Sequence of chain 1.A:
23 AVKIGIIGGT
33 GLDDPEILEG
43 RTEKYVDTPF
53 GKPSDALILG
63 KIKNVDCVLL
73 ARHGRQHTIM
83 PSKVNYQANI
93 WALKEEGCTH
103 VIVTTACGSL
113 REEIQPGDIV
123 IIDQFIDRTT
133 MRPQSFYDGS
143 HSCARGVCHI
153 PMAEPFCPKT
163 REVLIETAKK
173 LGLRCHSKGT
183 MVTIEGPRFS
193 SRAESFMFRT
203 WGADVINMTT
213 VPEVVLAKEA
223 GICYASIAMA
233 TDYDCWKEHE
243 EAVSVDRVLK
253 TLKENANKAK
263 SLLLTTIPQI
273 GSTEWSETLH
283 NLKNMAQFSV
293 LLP

Sequence of chain 2.A:
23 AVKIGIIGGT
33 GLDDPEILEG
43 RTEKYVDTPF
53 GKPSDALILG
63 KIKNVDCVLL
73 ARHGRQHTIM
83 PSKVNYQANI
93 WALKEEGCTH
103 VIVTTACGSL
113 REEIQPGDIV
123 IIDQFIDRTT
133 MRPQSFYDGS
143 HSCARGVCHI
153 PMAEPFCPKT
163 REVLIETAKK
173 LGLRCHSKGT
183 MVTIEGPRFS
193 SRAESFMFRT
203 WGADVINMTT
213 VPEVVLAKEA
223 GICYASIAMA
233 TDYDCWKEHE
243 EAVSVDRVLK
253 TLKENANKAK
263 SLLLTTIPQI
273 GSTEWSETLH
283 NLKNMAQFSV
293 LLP

This small molecule binds to this protein.
Small molecule (SMILES): CSC[C@H]1O[C@@H](n2ccc3c(N)ncnc32)[C@H](O)[C@@H]1O

Binding-site contacts:
Ligand atom C3' contacts residue PO41 of chain 1.B at 3.3 Å.
Ligand atom C5' contacts residue HIS151 of chain 2.A at 3.7 Å.
Ligand atom C2' contacts residue MET210 of chain 1.A at 3.7 Å (hydrophobic).
Ligand atom N6 contacts residue GLY110 of chain 1.A at 3.5 Å.
Ligand atom O3' contacts residue PO41 of chain 1.B at 2.6 Å (h-bond).
Ligand atom N3 contacts residue MET210 of chain 1.A at 3.6 Å.
Ligand atom O3' contacts residue PRO83 of chain 1.A at 3.5 Å.
Ligand atom O2' contacts residue ASN209 of chain 1.A at 3.6 Å.
Ligand atom C5 contacts residue GLY110 of chain 1.A at 3.6 Å.
Ligand atom CS contacts residue LEU293 of chain 2.A at 3.8 Å (hydrophobic).
Ligand atom C6 contacts residue ILE208 of chain 1.A at 3.8 Å (hydrophobic).
Ligand atom C7 contacts residue ASP234 of chain 1.A at 3.2 Å.
Ligand atom O2' contacts residue PO41 of chain 1.B at 3.1 Å (h-bond).
Ligand atom C8 contacts residue CYS109 of chain 1.A at 3.8 Å (hydrophobic).
Ligand atom C8 contacts residue ALA108 of chain 1.A at 3.6 Å (hydrophobic).
Ligand atom N6 contacts residue ASP236 of chain 1.A at 3.0 Å (salt-bridge).
Ligand atom C5 contacts residue PHE191 of chain 1.A at 3.8 Å (hydrophobic).
Ligand atom S5' contacts residue VAL250 of chain 1.A at 3.8 Å.
Ligand atom C2 contacts residue ILE208 of chain 1.A at 3.8 Å (hydrophobic).
Ligand atom C2 contacts residue MET210 of chain 1.A at 3.7 Å (hydrophobic).
Ligand atom O4' contacts residue PO41 of chain 1.B at 3.4 Å (h-bond).
Ligand atom C2 contacts residue ILE186 of chain 1.A at 3.8 Å (hydrophobic).
Ligand atom N3 contacts residue ASN209 of chain 1.A at 3.5 Å.
Ligand atom N6 contacts residue ILE208 of chain 1.A at 3.8 Å.
Ligand atom C6 contacts residue PHE191 of chain 1.A at 3.7 Å (hydrophobic).
Ligand atom N1 contacts residue ILE208 of chain 1.A at 3.7 Å.
Ligand atom C7 contacts residue THR233 of chain 1.A at 3.6 Å.
Ligand atom N6 contacts residue ASP234 of chain 1.A at 3.1 Å (salt-bridge).
Ligand atom C7 contacts residue GLY110 of chain 1.A at 3.5 Å.
Ligand atom N9 contacts residue ALA108 of chain 1.A at 3.5 Å (h-bond).
Ligand atom N1 contacts residue PHE191 of chain 1.A at 3.7 Å.
Ligand atom C2 contacts residue ASN209 of chain 1.A at 3.8 Å.
Ligand atom C5 contacts residue ILE208 of chain 1.A at 3.8 Å (hydrophobic).
Ligand atom O2' contacts residue MET210 of chain 1.A at 2.9 Å (h-bond).
Ligand atom C2' contacts residue PO41 of chain 1.B at 3.6 Å.
Ligand atom C4' contacts residue PO41 of chain 1.B at 3.5 Å.
Ligand atom C1' contacts residue ALA108 of chain 1.A at 3.2 Å (hydrophobic).
Ligand atom C1' contacts residue PO41 of chain 1.B at 3.6 Å.
Ligand atom C6 contacts residue GLY110 of chain 1.A at 3.8 Å.
Ligand atom C7 contacts residue CYS109 of chain 1.A at 3.6 Å (hydrophobic).